Sequence of chain 1.C:
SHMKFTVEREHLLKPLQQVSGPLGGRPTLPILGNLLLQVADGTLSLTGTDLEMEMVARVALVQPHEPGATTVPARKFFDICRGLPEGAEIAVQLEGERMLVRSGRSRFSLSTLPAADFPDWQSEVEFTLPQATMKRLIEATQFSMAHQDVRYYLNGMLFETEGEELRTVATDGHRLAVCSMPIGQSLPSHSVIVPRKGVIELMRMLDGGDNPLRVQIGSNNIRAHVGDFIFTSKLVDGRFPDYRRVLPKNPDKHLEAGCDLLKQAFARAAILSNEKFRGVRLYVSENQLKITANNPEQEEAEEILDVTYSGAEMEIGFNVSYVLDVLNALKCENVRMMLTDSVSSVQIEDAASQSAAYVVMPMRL

Binding-site contacts:
Ligand atom OE1 contacts residue TYR343 of chain 1.C at 3.6 Å.
Ligand atom CD1 contacts residue ARG196 of chain 1.C at 3.6 Å.
Ligand atom C contacts residue ARG385 of chain 1.C at 3.6 Å.
Ligand atom NE2 contacts residue PRO383 of chain 1.C at 3.4 Å (h-bond).
Ligand atom CB contacts residue GLY194 of chain 1.C at 3.3 Å.
Ligand atom CD1 contacts residue THR192 of chain 1.C at 3.4 Å.
Ligand atom O contacts residue VAL267 of chain 1.C at 3.8 Å.
Ligand atom OD2 contacts residue GLY194 of chain 1.C at 3.1 Å (h-bond).
Ligand atom CA contacts residue GLY194 of chain 1.C at 3.5 Å.
Ligand atom NE2 contacts residue HIS195 of chain 1.C at 3.8 Å.
Ligand atom CH3 contacts residue ARG385 of chain 1.C at 3.8 Å.
Ligand atom CD1 contacts residue HIS195 of chain 1.C at 3.7 Å.
Ligand atom CA contacts residue GLY194 of chain 1.C at 3.5 Å.
Ligand atom O contacts residue HIS195 of chain 1.C at 3.8 Å.
Ligand atom CE2 contacts residue VAL267 of chain 1.C at 3.5 Å (hydrophobic).
Ligand atom CD2 contacts residue PRO383 of chain 1.C at 3.8 Å (hydrophobic).
Ligand atom CG contacts residue GLY194 of chain 1.C at 3.6 Å.
Ligand atom CG contacts residue HIS195 of chain 1.C at 3.6 Å.
Ligand atom O contacts residue MET384 of chain 1.C at 3.5 Å.
Ligand atom CB contacts residue MET382 of chain 1.C at 3.7 Å (hydrophobic).
Ligand atom NE2 contacts residue MET382 of chain 1.C at 3.0 Å (h-bond).
Ligand atom CD1 contacts residue GLY194 of chain 1.C at 3.7 Å.
Ligand atom CLE1 contacts residue THR192 of chain 1.C at 3.4 Å.
Ligand atom C contacts residue MET382 of chain 1.C at 3.7 Å (hydrophobic).
Ligand atom OD1 contacts residue HIS195 of chain 1.C at 3.2 Å.
Ligand atom C contacts residue GLY194 of chain 1.C at 3.6 Å.
Ligand atom N contacts residue GLY194 of chain 1.C at 2.6 Å (h-bond).
Ligand atom CG contacts residue PRO383 of chain 1.C at 3.7 Å (hydrophobic).
Ligand atom CB contacts residue PRO383 of chain 1.C at 3.6 Å (hydrophobic).
Ligand atom O contacts residue MET382 of chain 1.C at 3.4 Å.
Ligand atom O contacts residue ARG385 of chain 1.C at 2.8 Å (salt-bridge).
Ligand atom O contacts residue MET382 of chain 1.C at 3.7 Å.
Ligand atom CG contacts residue HIS195 of chain 1.C at 3.6 Å.
Ligand atom OD2 contacts residue HIS195 of chain 1.C at 3.7 Å.
Ligand atom CZ contacts residue PRO262 of chain 1.C at 3.5 Å (hydrophobic).
Ligand atom OE1 contacts residue MET384 of chain 1.C at 3.4 Å.
Ligand atom N contacts residue PRO383 of chain 1.C at 3.2 Å (h-bond).
Ligand atom CLE1 contacts residue GLY194 of chain 1.C at 3.8 Å.
Ligand atom CLZ contacts residue PRO262 of chain 1.C at 3.6 Å.
Ligand atom CG contacts residue GLY194 of chain 1.C at 3.3 Å.

A small-molecule ligand and the protein it binds are described below.
Small molecule (SMILES): CC(=O)N[C@@H](CCC(N)=O)C(=O)N[C@@H](CC1CCCCC1)C(=O)N(C)[C@@H](CC(=O)O)C(=O)N[C@@H](CC(C)C)C(=O)N[C@@H](Cc1ccc(Cl)c(Cl)c1)C(=O)O